A small-molecule ligand and the protein it binds are described below.
Small molecule (SMILES): CC(=O)N[C@@H]1[C@@H](O)[C@H](O)[C@@H](CO)O[C@H]1O

Sequence of chain 1.C:
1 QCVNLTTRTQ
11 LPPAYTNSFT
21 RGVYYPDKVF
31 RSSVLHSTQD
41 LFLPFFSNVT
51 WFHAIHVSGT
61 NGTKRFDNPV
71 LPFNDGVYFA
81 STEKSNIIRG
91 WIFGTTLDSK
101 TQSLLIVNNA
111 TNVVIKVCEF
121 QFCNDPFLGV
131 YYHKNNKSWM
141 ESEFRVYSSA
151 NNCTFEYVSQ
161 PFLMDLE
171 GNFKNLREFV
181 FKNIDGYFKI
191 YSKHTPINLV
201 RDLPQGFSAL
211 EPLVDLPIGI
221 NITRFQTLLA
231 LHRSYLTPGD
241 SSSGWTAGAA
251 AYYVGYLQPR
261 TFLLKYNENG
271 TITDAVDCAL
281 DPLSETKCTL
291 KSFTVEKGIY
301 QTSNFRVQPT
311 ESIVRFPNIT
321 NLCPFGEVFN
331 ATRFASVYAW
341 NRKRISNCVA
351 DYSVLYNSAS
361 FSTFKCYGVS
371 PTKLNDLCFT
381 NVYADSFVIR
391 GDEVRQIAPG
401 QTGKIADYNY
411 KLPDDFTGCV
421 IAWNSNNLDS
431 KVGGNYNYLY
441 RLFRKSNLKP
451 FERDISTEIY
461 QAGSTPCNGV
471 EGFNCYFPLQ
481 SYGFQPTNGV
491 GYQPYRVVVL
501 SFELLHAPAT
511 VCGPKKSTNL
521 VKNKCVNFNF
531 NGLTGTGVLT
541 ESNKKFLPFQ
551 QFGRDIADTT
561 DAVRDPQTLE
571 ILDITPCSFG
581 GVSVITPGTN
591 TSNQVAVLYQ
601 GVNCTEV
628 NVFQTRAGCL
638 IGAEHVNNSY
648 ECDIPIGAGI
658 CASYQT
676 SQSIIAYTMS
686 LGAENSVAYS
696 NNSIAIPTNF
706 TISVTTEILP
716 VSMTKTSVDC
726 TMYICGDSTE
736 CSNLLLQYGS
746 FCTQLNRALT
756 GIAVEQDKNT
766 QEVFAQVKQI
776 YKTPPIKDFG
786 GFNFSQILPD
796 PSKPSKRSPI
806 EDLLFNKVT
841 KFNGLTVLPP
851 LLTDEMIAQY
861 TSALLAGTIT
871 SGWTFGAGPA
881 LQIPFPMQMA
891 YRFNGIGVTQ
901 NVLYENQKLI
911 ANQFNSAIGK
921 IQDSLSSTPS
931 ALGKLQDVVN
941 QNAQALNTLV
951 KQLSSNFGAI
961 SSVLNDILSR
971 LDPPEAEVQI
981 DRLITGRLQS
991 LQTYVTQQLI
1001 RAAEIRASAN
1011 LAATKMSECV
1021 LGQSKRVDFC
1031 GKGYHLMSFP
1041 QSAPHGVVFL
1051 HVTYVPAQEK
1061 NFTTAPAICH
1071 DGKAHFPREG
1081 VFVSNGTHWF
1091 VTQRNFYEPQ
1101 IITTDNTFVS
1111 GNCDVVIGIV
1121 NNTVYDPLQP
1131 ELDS

Binding-site contacts:
Ligand atom O4 contacts residue LEU909 of chain 1.C at 4.4 Å.
Ligand atom C2 contacts residue ASN704 of chain 1.C at 2.4 Å.
Ligand atom C3 contacts residue ASN704 of chain 1.C at 3.8 Å.
Ligand atom C8 contacts residue ASN704 of chain 1.C at 4.1 Å.
Ligand atom C7 contacts residue THR703 of chain 1.C at 4.5 Å.
Ligand atom C1 contacts residue ASN704 of chain 1.C at 1.4 Å.
Ligand atom C8 contacts residue THR703 of chain 1.C at 4.0 Å.
Ligand atom C4 contacts residue ASN704 of chain 1.C at 4.2 Å.
Ligand atom N2 contacts residue LEU909 of chain 1.C at 4.1 Å.
Ligand atom N2 contacts residue ASN704 of chain 1.C at 2.9 Å (h-bond).
Ligand atom O5 contacts residue GLN1058 of chain 1.C at 3.9 Å.
Ligand atom C1 contacts residue GLN1058 of chain 1.C at 4.2 Å.
Ligand atom O5 contacts residue ASN704 of chain 1.C at 2.4 Å (h-bond).
Ligand atom C5 contacts residue ASN704 of chain 1.C at 3.7 Å.
Ligand atom C7 contacts residue ASN704 of chain 1.C at 3.5 Å.
Ligand atom C3 contacts residue LEU909 of chain 1.C at 3.9 Å (hydrophobic).
Ligand atom O7 contacts residue ASN704 of chain 1.C at 3.7 Å.
Ligand atom C2 contacts residue LEU909 of chain 1.C at 4.3 Å (hydrophobic).
Ligand atom C1 contacts residue LEU909 of chain 1.C at 4.3 Å (hydrophobic).
Ligand atom C8 contacts residue ASN906 of chain 1.C at 4.4 Å.